Binding-site contacts:
Ligand atom C6 contacts residue CLM1 of chain 1.IA at 0.1 Å.
Ligand atom C1 contacts residue CLM1 of chain 1.IA at 0.3 Å.
Ligand atom BR2 contacts residue ILE51 of chain 1.E at 4.0 Å.
Ligand atom C9 contacts residue PRO53 of chain 1.E at 4.2 Å (hydrophobic).
Ligand atom C5 contacts residue CLM1 of chain 1.IA at 0.2 Å.
Ligand atom O2 contacts residue CLM1 of chain 1.IA at 0.5 Å (h-bond).
Ligand atom BR1 contacts residue GLY123 of chain 1.E at 3.4 Å.
Ligand atom C1 contacts residue TYR125 of chain 1.E at 3.9 Å (hydrophobic).
Ligand atom BR2 contacts residue GLY123 of chain 1.E at 3.8 Å.
Ligand atom BR1 contacts residue ILE121 of chain 1.E at 3.9 Å.
Ligand atom C4 contacts residue CLM1 of chain 1.IA at 0.5 Å.
Ligand atom C8 contacts residue PRO53 of chain 1.E at 3.9 Å (hydrophobic).
Ligand atom BR1 contacts residue PRO53 of chain 1.E at 3.7 Å.
Ligand atom BR1 contacts residue THR98 of chain 1.E at 3.8 Å.
Ligand atom BR1 contacts residue TYR125 of chain 1.E at 3.8 Å.
Ligand atom BR1 contacts residue CLM1 of chain 1.IA at 0.3 Å.
Ligand atom O4 contacts residue CLM1 of chain 1.IA at 0.3 Å (h-bond).
Ligand atom C2 contacts residue CLM1 of chain 1.IA at 0.1 Å.
Ligand atom BR2 contacts residue TYR125 of chain 1.E at 3.7 Å.
Ligand atom C11 contacts residue CLM1 of chain 1.IA at 0.1 Å.
Ligand atom BR2 contacts residue PRO53 of chain 1.E at 4.0 Å.
Ligand atom C8 contacts residue CLM1 of chain 1.IA at 0.2 Å.
Ligand atom C7 contacts residue CLM1 of chain 1.IA at 0.2 Å.
Ligand atom O2 contacts residue GLY52 of chain 1.E at 4.1 Å.
Ligand atom C10 contacts residue CLM1 of chain 1.IA at 0.1 Å.
Ligand atom N9 contacts residue ILE121 of chain 1.E at 4.2 Å.
Ligand atom BR2 contacts residue ILE124 of chain 1.E at 3.4 Å.
Ligand atom C2 contacts residue PRO50 of chain 1.E at 4.2 Å (hydrophobic).
Ligand atom BR2 contacts residue GLY52 of chain 1.E at 3.4 Å.
Ligand atom BR2 contacts residue CLM1 of chain 1.IA at 0.2 Å.
Ligand atom O9A contacts residue CLM1 of chain 1.IA at 0.3 Å (h-bond).
Ligand atom N9 contacts residue CLM1 of chain 1.IA at 0.1 Å (h-bond).
Ligand atom O2 contacts residue PRO53 of chain 1.E at 3.3 Å.
Ligand atom N2 contacts residue CLM1 of chain 1.IA at 0.3 Å (h-bond).
Ligand atom C9 contacts residue CLM1 of chain 1.IA at 0.1 Å.
Ligand atom O5 contacts residue CLM1 of chain 1.IA at 0.3 Å (h-bond).
Ligand atom O9B contacts residue CLM1 of chain 1.IA at 0.3 Å (h-bond).
Ligand atom O9A contacts residue ILE121 of chain 1.E at 3.4 Å.
Ligand atom C3 contacts residue CLM1 of chain 1.IA at 0.1 Å.
Ligand atom BR2 contacts residue PRO50 of chain 1.E at 3.7 Å.

This protein binds this small molecule.
Small molecule (SMILES): O=C(N[C@H](CO)[C@H](O)c1ccc([N+](=O)[O-])cc1)C(Br)Br

Sequence of chain 1.E:
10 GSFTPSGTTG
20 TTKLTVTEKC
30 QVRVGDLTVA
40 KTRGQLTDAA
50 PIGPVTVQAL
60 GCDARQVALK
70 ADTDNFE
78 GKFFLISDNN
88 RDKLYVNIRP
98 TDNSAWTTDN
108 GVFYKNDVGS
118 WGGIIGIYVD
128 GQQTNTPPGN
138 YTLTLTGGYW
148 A